Sequence of chain 2.A:
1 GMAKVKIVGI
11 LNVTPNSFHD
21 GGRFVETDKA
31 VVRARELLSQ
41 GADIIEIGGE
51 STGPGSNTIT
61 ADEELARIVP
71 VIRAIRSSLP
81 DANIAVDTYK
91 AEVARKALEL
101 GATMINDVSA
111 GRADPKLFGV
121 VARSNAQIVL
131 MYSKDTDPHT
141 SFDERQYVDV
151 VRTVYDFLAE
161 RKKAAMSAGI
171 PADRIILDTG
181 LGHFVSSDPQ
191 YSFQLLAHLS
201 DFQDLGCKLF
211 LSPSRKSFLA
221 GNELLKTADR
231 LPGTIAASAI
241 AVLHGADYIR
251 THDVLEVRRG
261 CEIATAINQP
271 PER

Binding-site contacts:
Ligand atom C2 contacts residue ARG250 of chain 2.A at 3.6 Å.
Ligand atom O3P contacts residue ARG250 of chain 2.A at 3.2 Å (salt-bridge).
Ligand atom C8 contacts residue MET131 of chain 2.A at 3.7 Å (hydrophobic).
Ligand atom C3 contacts residue THR52 of chain 2.A at 3.8 Å.
Ligand atom N5 contacts residue ASN106 of chain 2.A at 2.9 Å (h-bond).
Ligand atom C6 contacts residue MET131 of chain 2.A at 3.6 Å (hydrophobic).
Ligand atom C3 contacts residue ARG250 of chain 2.A at 3.4 Å.
Ligand atom N4 contacts residue ARG250 of chain 2.A at 3.5 Å (salt-bridge).
Ligand atom C8 contacts residue SER212 of chain 2.A at 3.8 Å.
Ligand atom O5P contacts residue ILE10 of chain 2.A at 3.8 Å.
Ligand atom C2 contacts residue PHE184 of chain 2.A at 3.6 Å (hydrophobic).
Ligand atom C8 contacts residue LYS216 of chain 2.A at 3.5 Å.
Ligand atom C6 contacts residue ASN106 of chain 2.A at 3.4 Å.
Ligand atom N4 contacts residue ASP87 of chain 2.A at 3.6 Å.
Ligand atom O4P contacts residue HIS252 of chain 2.A at 3.2 Å (h-bond).
Ligand atom O8 contacts residue LYS216 of chain 2.A at 2.6 Å (salt-bridge).
Ligand atom N7 contacts residue MET131 of chain 2.A at 3.4 Å (h-bond).
Ligand atom O5P contacts residue HIS252 of chain 2.A at 3.8 Å.
Ligand atom N1 contacts residue LYS216 of chain 2.A at 3.0 Å (salt-bridge).
Ligand atom P2 contacts residue HIS252 of chain 2.A at 3.8 Å.
Ligand atom C9 contacts residue LYS216 of chain 2.A at 3.6 Å.
Ligand atom P1 contacts residue SER214 of chain 2.A at 3.8 Å.
Ligand atom N1 contacts residue PHE184 of chain 2.A at 3.4 Å.
Ligand atom O4 contacts residue LYS216 of chain 2.A at 3.0 Å (salt-bridge).
Ligand atom N6 contacts residue PHE210 of chain 2.A at 3.6 Å.
Ligand atom O3P contacts residue HIS252 of chain 2.A at 3.7 Å.
Ligand atom N1 contacts residue ARG250 of chain 2.A at 3.6 Å (salt-bridge).
Ligand atom O2P contacts residue SER214 of chain 2.A at 2.5 Å (h-bond).
Ligand atom N7 contacts residue ASP178 of chain 2.A at 2.8 Å (salt-bridge).
Ligand atom C6 contacts residue ASP178 of chain 2.A at 3.1 Å.
Ligand atom C9 contacts residue ARG250 of chain 2.A at 3.8 Å.
Ligand atom O5P contacts residue ARG250 of chain 2.A at 3.3 Å (salt-bridge).
Ligand atom O5P contacts residue ASN12 of chain 2.A at 2.8 Å (h-bond).
Ligand atom N6 contacts residue ASN106 of chain 2.A at 2.9 Å (h-bond).
Ligand atom O2P contacts residue LYS216 of chain 2.A at 3.5 Å (salt-bridge).
Ligand atom P1 contacts residue LYS216 of chain 2.A at 3.9 Å.
Ligand atom C11 contacts residue PHE184 of chain 2.A at 3.7 Å (hydrophobic).
Ligand atom N6 contacts residue ASP178 of chain 2.A at 2.7 Å (salt-bridge).
Ligand atom C10 contacts residue ARG250 of chain 2.A at 3.8 Å.
Ligand atom O8 contacts residue SER212 of chain 2.A at 3.6 Å.

This small molecule binds to this protein.
Small molecule (SMILES): Nc1nc2ncc(CO[P](=O)(O)OP(=O)(O)O)nc2c(=O)[nH]1